Sequence of chain 1.B:
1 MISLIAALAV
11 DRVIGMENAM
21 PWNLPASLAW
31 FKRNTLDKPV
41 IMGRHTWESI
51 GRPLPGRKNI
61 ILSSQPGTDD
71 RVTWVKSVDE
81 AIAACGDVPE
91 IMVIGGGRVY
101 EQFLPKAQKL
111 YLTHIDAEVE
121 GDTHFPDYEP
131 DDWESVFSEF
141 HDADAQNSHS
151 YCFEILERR

Binding-site contacts:
Ligand atom N3 contacts residue ALA6 of chain 1.B at 3.5 Å.
Ligand atom O1 contacts residue ARG57 of chain 1.B at 2.7 Å (salt-bridge).
Ligand atom C14 contacts residue ILE50 of chain 1.B at 3.5 Å (hydrophobic).
Ligand atom NA4 contacts residue ILE94 of chain 1.B at 3.0 Å (h-bond).
Ligand atom N10 contacts residue ILE50 of chain 1.B at 3.6 Å.
Ligand atom N1 contacts residue PHE31 of chain 1.B at 3.9 Å.
Ligand atom C4A contacts residue PHE31 of chain 1.B at 3.8 Å (hydrophobic).
Ligand atom C15 contacts residue ILE50 of chain 1.B at 3.9 Å (hydrophobic).
Ligand atom C2 contacts residue PHE31 of chain 1.B at 3.7 Å (hydrophobic).
Ligand atom C2 contacts residue ALA6 of chain 1.B at 3.9 Å (hydrophobic).
Ligand atom C8A contacts residue PHE31 of chain 1.B at 3.9 Å (hydrophobic).
Ligand atom NA2 contacts residue ILE5 of chain 1.B at 3.9 Å.
Ligand atom C4 contacts residue ILE5 of chain 1.B at 3.7 Å (hydrophobic).
Ligand atom N8 contacts residue LEU28 of chain 1.B at 3.8 Å.
Ligand atom NA2 contacts residue THR113 of chain 1.B at 3.6 Å.
Ligand atom O1 contacts residue LEU54 of chain 1.B at 3.9 Å.
Ligand atom O contacts residue ARG52 of chain 1.B at 3.0 Å (salt-bridge).
Ligand atom C contacts residue ARG52 of chain 1.B at 3.8 Å.
Ligand atom CM contacts residue ILE50 of chain 1.B at 4.0 Å (hydrophobic).
Ligand atom N contacts residue LEU54 of chain 1.B at 3.9 Å.
Ligand atom N3 contacts residue ALA7 of chain 1.B at 3.8 Å.
Ligand atom C16 contacts residue PHE31 of chain 1.B at 3.9 Å (hydrophobic).
Ligand atom NA4 contacts residue ALA6 of chain 1.B at 3.9 Å.
Ligand atom N3 contacts residue PHE31 of chain 1.B at 3.5 Å.
Ligand atom C2 contacts residue ALA7 of chain 1.B at 3.9 Å (hydrophobic).
Ligand atom NA4 contacts residue ILE5 of chain 1.B at 3.0 Å (h-bond).
Ligand atom NA4 contacts residue PHE31 of chain 1.B at 3.7 Å.
Ligand atom C4 contacts residue PHE31 of chain 1.B at 3.5 Å (hydrophobic).
Ligand atom N3 contacts residue ILE5 of chain 1.B at 3.7 Å.
Ligand atom NA2 contacts residue ALA6 of chain 1.B at 3.6 Å.
Ligand atom O1 contacts residue PHE31 of chain 1.B at 3.4 Å.
Ligand atom NA4 contacts residue TYR100 of chain 1.B at 3.4 Å (h-bond).
Ligand atom O1 contacts residue LYS32 of chain 1.B at 3.8 Å.
Ligand atom CT contacts residue ARG57 of chain 1.B at 3.3 Å.
Ligand atom CA contacts residue ARG52 of chain 1.B at 3.8 Å.
Ligand atom C16 contacts residue LEU28 of chain 1.B at 3.9 Å (hydrophobic).
Ligand atom O2 contacts residue LYS32 of chain 1.B at 3.5 Å.
Ligand atom C13 contacts residue ILE50 of chain 1.B at 3.7 Å (hydrophobic).
Ligand atom O2 contacts residue ARG57 of chain 1.B at 2.7 Å (salt-bridge).
Ligand atom N1 contacts residue ALA7 of chain 1.B at 3.8 Å.

The small molecule below binds the protein below.
Small molecule (SMILES): CN(Cc1cnc2nc(N)nc(N)c2n1)c1ccc(C(=O)N[C@@H](CCC(=O)O)C(=O)O)cc1